This small molecule binds to this protein.
Small molecule (SMILES): Oc1cc(O)c(O)cc1O

Sequence of chain 1.E:
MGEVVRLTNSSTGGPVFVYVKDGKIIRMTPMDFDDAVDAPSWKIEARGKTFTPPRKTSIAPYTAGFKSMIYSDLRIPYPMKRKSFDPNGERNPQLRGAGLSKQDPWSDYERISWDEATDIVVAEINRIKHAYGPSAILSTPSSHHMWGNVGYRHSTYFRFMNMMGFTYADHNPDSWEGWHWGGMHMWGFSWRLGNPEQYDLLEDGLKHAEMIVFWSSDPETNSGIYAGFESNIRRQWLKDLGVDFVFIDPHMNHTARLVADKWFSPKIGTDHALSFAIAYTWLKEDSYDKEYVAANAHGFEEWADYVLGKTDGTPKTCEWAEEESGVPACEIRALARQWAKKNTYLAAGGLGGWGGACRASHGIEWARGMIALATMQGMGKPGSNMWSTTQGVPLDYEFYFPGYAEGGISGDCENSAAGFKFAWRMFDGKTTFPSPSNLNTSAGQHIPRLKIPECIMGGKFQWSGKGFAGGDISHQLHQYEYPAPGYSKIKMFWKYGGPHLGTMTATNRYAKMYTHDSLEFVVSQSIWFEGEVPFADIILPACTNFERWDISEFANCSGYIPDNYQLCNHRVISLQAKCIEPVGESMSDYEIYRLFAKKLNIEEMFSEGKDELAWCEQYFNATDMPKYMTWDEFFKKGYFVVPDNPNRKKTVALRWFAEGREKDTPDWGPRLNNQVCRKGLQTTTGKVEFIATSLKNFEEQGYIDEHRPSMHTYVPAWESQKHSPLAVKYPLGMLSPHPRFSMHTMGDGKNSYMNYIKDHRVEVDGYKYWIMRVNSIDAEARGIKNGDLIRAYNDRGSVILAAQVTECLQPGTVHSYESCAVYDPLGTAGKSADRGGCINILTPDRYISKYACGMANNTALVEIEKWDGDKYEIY

Binding-site contacts:
Ligand atom C6 contacts residue 4MO1 of chain 1.TA at 3.9 Å.
Ligand atom C4 contacts residue ASP174 of chain 1.E at 3.7 Å.
Ligand atom C6 contacts residue HIS144 of chain 1.E at 3.5 Å.
Ligand atom O4 contacts residue PHE468 of chain 1.E at 3.8 Å.
Ligand atom O1 contacts residue ILE561 of chain 1.E at 3.6 Å.
Ligand atom C4 contacts residue SER175 of chain 1.E at 3.8 Å.
Ligand atom C1 contacts residue TRP176 of chain 1.E at 3.9 Å (hydrophobic).
Ligand atom O1 contacts residue CYS557 of chain 1.E at 3.8 Å.
Ligand atom C2 contacts residue TYR560 of chain 1.E at 3.5 Å (hydrophobic).
Ligand atom O5 contacts residue HIS144 of chain 1.E at 2.5 Å (h-bond).
Ligand atom C5 contacts residue HIS144 of chain 1.E at 3.4 Å.
Ligand atom C5 contacts residue 4MO1 of chain 1.TA at 3.2 Å.
Ligand atom O1 contacts residue ILE225 of chain 1.E at 3.6 Å.
Ligand atom C6 contacts residue TRP354 of chain 1.E at 3.8 Å (hydrophobic).
Ligand atom C1 contacts residue TYR404 of chain 1.E at 3.6 Å (hydrophobic).
Ligand atom O5 contacts residue 4MO1 of chain 1.TA at 2.3 Å.
Ligand atom C2 contacts residue TYR404 of chain 1.E at 3.4 Å (hydrophobic).
Ligand atom O4 contacts residue SER143 of chain 1.E at 3.0 Å (h-bond).
Ligand atom C6 contacts residue ILE225 of chain 1.E at 4.0 Å (hydrophobic).
Ligand atom C5 contacts residue SER175 of chain 1.E at 2.6 Å.
Ligand atom O1 contacts residue TYR404 of chain 1.E at 3.3 Å (h-bond).
Ligand atom C4 contacts residue SER143 of chain 1.E at 4.0 Å.
Ligand atom C1 contacts residue HIS144 of chain 1.E at 3.6 Å.
Ligand atom O5 contacts residue MGD1 of chain 1.SA at 3.1 Å (h-bond).
Ligand atom O5 contacts residue MGD1 of chain 1.RA at 3.0 Å (h-bond).
Ligand atom C6 contacts residue SER175 of chain 1.E at 3.3 Å.
Ligand atom O4 contacts residue ASP174 of chain 1.E at 2.8 Å (salt-bridge).
Ligand atom O1 contacts residue TRP354 of chain 1.E at 3.9 Å.
Ligand atom O2 contacts residue TYR560 of chain 1.E at 2.8 Å (h-bond).
Ligand atom C3 contacts residue ARG153 of chain 1.E at 4.0 Å.
Ligand atom O5 contacts residue SER175 of chain 1.E at 2.5 Å (h-bond).
Ligand atom O2 contacts residue CYS557 of chain 1.E at 3.7 Å.
Ligand atom C4 contacts residue TRP176 of chain 1.E at 3.8 Å (hydrophobic).
Ligand atom C2 contacts residue HIS144 of chain 1.E at 4.0 Å.
Ligand atom C6 contacts residue TRP176 of chain 1.E at 3.7 Å (hydrophobic).
Ligand atom O2 contacts residue TYR404 of chain 1.E at 2.7 Å (h-bond).
Ligand atom C5 contacts residue ASP174 of chain 1.E at 3.7 Å.
Ligand atom C5 contacts residue TRP176 of chain 1.E at 3.7 Å (hydrophobic).
Ligand atom O5 contacts residue ASP174 of chain 1.E at 3.7 Å.
Ligand atom C4 contacts residue HIS144 of chain 1.E at 3.8 Å.